Sequence of chain 1.A:
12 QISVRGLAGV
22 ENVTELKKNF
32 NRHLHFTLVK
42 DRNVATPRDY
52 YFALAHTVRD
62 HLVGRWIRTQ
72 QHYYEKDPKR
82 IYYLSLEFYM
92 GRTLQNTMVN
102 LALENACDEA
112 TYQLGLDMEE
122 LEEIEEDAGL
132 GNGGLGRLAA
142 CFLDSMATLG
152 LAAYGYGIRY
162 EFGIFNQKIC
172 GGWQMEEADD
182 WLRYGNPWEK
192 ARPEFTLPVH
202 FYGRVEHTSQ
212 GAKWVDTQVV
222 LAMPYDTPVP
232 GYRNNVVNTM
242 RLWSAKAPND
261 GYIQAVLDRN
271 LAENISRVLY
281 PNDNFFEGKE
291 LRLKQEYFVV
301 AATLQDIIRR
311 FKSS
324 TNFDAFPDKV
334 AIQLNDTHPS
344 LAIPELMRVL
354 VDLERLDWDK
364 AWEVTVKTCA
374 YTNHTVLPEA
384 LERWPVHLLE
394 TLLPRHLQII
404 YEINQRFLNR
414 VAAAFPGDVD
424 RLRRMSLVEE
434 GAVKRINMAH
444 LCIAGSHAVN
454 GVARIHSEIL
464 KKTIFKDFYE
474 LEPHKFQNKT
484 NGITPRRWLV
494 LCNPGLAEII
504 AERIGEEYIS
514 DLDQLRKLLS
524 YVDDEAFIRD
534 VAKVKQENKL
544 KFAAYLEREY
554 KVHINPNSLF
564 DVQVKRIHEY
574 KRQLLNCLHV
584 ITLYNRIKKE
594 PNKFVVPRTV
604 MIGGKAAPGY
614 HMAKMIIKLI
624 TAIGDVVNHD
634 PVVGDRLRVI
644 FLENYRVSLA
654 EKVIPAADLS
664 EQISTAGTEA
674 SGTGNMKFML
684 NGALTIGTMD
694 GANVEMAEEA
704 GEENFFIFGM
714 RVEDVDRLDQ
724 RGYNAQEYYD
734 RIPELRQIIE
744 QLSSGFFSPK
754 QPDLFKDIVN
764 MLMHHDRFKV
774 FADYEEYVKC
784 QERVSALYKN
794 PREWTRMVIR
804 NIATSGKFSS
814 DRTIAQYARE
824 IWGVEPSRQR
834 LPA

The protein below binds the small molecule below.
Small molecule (SMILES): OC[C@H]1O[C@@H](c2cc(O)ccc2O)[C@H](O)[C@@H](O)[C@@H]1O

Binding-site contacts:
Ligand atom C11 contacts residue ASN284 of chain 1.A at 3.4 Å.
Ligand atom C6 contacts residue ASN484 of chain 1.A at 3.2 Å.
Ligand atom C5 contacts residue GLY135 of chain 1.A at 3.7 Å.
Ligand atom O2 contacts residue ASN284 of chain 1.A at 2.8 Å (h-bond).
Ligand atom O4 contacts residue ASN484 of chain 1.A at 3.3 Å (h-bond).
Ligand atom O6 contacts residue HIS377 of chain 1.A at 2.7 Å (h-bond).
Ligand atom O3 contacts residue SER674 of chain 1.A at 3.1 Å (h-bond).
Ligand atom C8 contacts residue HIS377 of chain 1.A at 3.4 Å.
Ligand atom O5 contacts residue GLY135 of chain 1.A at 3.8 Å.
Ligand atom O4 contacts residue SER674 of chain 1.A at 3.3 Å.
Ligand atom O6 contacts residue LEU139 of chain 1.A at 3.7 Å.
Ligand atom O3 contacts residue GLU672 of chain 1.A at 2.7 Å (salt-bridge).
Ligand atom C7 contacts residue ASN284 of chain 1.A at 3.4 Å.
Ligand atom O9 contacts residue THR378 of chain 1.A at 3.1 Å.
Ligand atom C12 contacts residue LEU136 of chain 1.A at 3.5 Å (hydrophobic).
Ligand atom O6 contacts residue ASN484 of chain 1.A at 2.7 Å (h-bond).
Ligand atom O12 contacts residue ASP283 of chain 1.A at 2.6 Å (salt-bridge).
Ligand atom C4 contacts residue GLY675 of chain 1.A at 3.7 Å.
Ligand atom C11 contacts residue ASP283 of chain 1.A at 3.2 Å.
Ligand atom C10 contacts residue ASN284 of chain 1.A at 3.4 Å.
Ligand atom C5 contacts residue LEU136 of chain 1.A at 3.7 Å (hydrophobic).
Ligand atom C12 contacts residue ASN284 of chain 1.A at 3.5 Å.
Ligand atom O5 contacts residue LEU136 of chain 1.A at 3.3 Å (h-bond).
Ligand atom C6 contacts residue HIS377 of chain 1.A at 3.6 Å.
Ligand atom C12 contacts residue ASP283 of chain 1.A at 3.3 Å.
Ligand atom O2 contacts residue GLU672 of chain 1.A at 3.1 Å (salt-bridge).
Ligand atom C6 contacts residue GLY135 of chain 1.A at 3.7 Å.
Ligand atom O4 contacts residue GLY675 of chain 1.A at 2.7 Å (h-bond).
Ligand atom O12 contacts residue LEU136 of chain 1.A at 3.1 Å (h-bond).
Ligand atom O2 contacts residue TYR573 of chain 1.A at 3.0 Å (h-bond).
Ligand atom C8 contacts residue ASN284 of chain 1.A at 3.6 Å.
Ligand atom O3 contacts residue GLY675 of chain 1.A at 3.1 Å (h-bond).
Ligand atom C2 contacts residue HIS377 of chain 1.A at 3.6 Å.
Ligand atom O3 contacts residue ALA673 of chain 1.A at 3.4 Å (h-bond).
Ligand atom O9 contacts residue ASP339 of chain 1.A at 3.0 Å (salt-bridge).
Ligand atom C3 contacts residue GLU672 of chain 1.A at 3.4 Å.
Ligand atom O9 contacts residue HIS377 of chain 1.A at 3.8 Å.
Ligand atom C9 contacts residue ASN284 of chain 1.A at 3.7 Å.
Ligand atom C9 contacts residue ASP339 of chain 1.A at 3.8 Å.
Ligand atom O12 contacts residue GLY135 of chain 1.A at 3.5 Å (h-bond).